The protein below binds the small molecule below.
Small molecule (SMILES): CC(=O)N1NC(c2ccc(C)o2)C[C@@H]1c1ccco1

Sequence of chain 1.B:
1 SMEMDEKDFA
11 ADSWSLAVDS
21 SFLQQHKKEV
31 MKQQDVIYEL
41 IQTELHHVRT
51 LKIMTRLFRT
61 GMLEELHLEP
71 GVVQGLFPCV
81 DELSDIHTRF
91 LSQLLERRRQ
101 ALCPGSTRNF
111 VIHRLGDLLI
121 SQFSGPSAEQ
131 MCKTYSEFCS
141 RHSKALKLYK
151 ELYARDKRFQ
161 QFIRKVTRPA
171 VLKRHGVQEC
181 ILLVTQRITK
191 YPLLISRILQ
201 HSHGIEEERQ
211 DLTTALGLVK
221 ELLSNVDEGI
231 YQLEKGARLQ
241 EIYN

Binding-site contacts:
Ligand atom C11 contacts residue ASN225 of chain 1.B at 3.6 Å.
Ligand atom C07 contacts residue ASN225 of chain 1.B at 3.5 Å.
Ligand atom C17 contacts residue LYS133 of chain 1.B at 4.2 Å.
Ligand atom C15 contacts residue GLU129 of chain 1.B at 4.3 Å.
Ligand atom C19 contacts residue LYS133 of chain 1.B at 3.6 Å.
Ligand atom O03 contacts residue ASN225 of chain 1.B at 3.5 Å.
Ligand atom N08 contacts residue ASN225 of chain 1.B at 3.5 Å (h-bond).
Ligand atom C17 contacts residue GLU129 of chain 1.B at 4.3 Å.
Ligand atom C14 contacts residue GLU129 of chain 1.B at 4.3 Å.
Ligand atom C01 contacts residue GLU228 of chain 1.B at 3.4 Å.
Ligand atom O18 contacts residue GLU129 of chain 1.B at 3.3 Å (salt-bridge).
Ligand atom C05 contacts residue ASN225 of chain 1.B at 3.7 Å.
Ligand atom C10 contacts residue ASN225 of chain 1.B at 4.3 Å.
Ligand atom C19 contacts residue SER136 of chain 1.B at 4.2 Å.
Ligand atom N09 contacts residue CYS132 of chain 1.B at 3.2 Å (h-bond).
Ligand atom C04 contacts residue ASN225 of chain 1.B at 3.5 Å.
Ligand atom C16 contacts residue GLU129 of chain 1.B at 4.4 Å.
Ligand atom N08 contacts residue CYS132 of chain 1.B at 3.4 Å (h-bond).
Ligand atom C06 contacts residue ASN225 of chain 1.B at 3.5 Å.
Ligand atom C02 contacts residue ASN225 of chain 1.B at 3.4 Å.
Ligand atom O18 contacts residue LYS133 of chain 1.B at 3.7 Å.
Ligand atom N09 contacts residue ASN225 of chain 1.B at 4.2 Å.
Ligand atom C19 contacts residue CYS132 of chain 1.B at 1.9 Å (hydrophobic).
Ligand atom C17 contacts residue CYS132 of chain 1.B at 2.6 Å (hydrophobic).
Ligand atom O18 contacts residue CYS132 of chain 1.B at 3.2 Å.
Ligand atom C01 contacts residue ASN225 of chain 1.B at 4.0 Å.